Binding-site contacts:
Ligand atom C13 contacts residue VAL301 of chain 1.E at 3.4 Å (hydrophobic).
Ligand atom C20 contacts residue PHE134 of chain 1.E at 3.6 Å (hydrophobic).
Ligand atom O5 contacts residue ALA218 of chain 1.E at 3.7 Å.
Ligand atom O4 contacts residue GLY219 of chain 1.E at 3.5 Å.
Ligand atom C37 contacts residue TRP75 of chain 1.E at 3.6 Å (hydrophobic).
Ligand atom C15 contacts residue ILE302 of chain 1.E at 3.7 Å (hydrophobic).
Ligand atom C2 contacts residue THR308 of chain 1.E at 3.5 Å.
Ligand atom C7 contacts residue ALA218 of chain 1.E at 3.7 Å (hydrophobic).
Ligand atom O5 contacts residue PHE215 of chain 1.E at 2.9 Å (h-bond).
Ligand atom C45 contacts residue GLY16 of chain 1.E at 3.6 Å.
Ligand atom O5 contacts residue GLY219 of chain 1.E at 2.9 Å (h-bond).
Ligand atom C20 contacts residue SER176 of chain 1.E at 3.4 Å.
Ligand atom C31 contacts residue ALA82 of chain 1.E at 3.7 Å (hydrophobic).
Ligand atom O2 contacts residue PHE258 of chain 1.E at 3.3 Å.
Ligand atom C21 contacts residue ILE302 of chain 1.E at 3.6 Å (hydrophobic).
Ligand atom C3M contacts residue MET255 of chain 1.E at 3.6 Å (hydrophobic).
Ligand atom C1M contacts residue THR308 of chain 1.E at 3.2 Å.
Ligand atom C12 contacts residue ALA305 of chain 1.E at 3.6 Å (hydrophobic).
Ligand atom C4M contacts residue PRO268 of chain 1.E at 3.6 Å (hydrophobic).
Ligand atom C40 contacts residue TRP12 of chain 1.E at 3.4 Å (hydrophobic).
Ligand atom C25 contacts residue PHE22 of chain 1.E at 3.7 Å (hydrophobic).
Ligand atom C5 contacts residue GLY219 of chain 1.E at 3.4 Å.
Ligand atom C4M contacts residue PHE215 of chain 1.E at 3.5 Å (hydrophobic).
Ligand atom C2 contacts residue THR304 of chain 1.E at 3.5 Å.
Ligand atom C18 contacts residue GLY135 of chain 1.E at 3.4 Å.
Ligand atom C17 contacts residue PHE138 of chain 1.E at 3.5 Å (hydrophobic).
Ligand atom C45 contacts residue TRP12 of chain 1.E at 3.3 Å (hydrophobic).
Ligand atom C40 contacts residue GLY306 of chain 1.E at 3.7 Å.
Ligand atom C23 contacts residue PHE138 of chain 1.E at 3.7 Å (hydrophobic).
Ligand atom C46 contacts residue TRP12 of chain 1.E at 3.5 Å (hydrophobic).
Ligand atom C15 contacts residue VAL301 of chain 1.E at 3.7 Å (hydrophobic).
Ligand atom C1M contacts residue LEU222 of chain 1.E at 3.6 Å (hydrophobic).
Ligand atom C43 contacts residue GLY306 of chain 1.E at 3.7 Å.
Ligand atom C42 contacts residue LEU19 of chain 1.E at 3.7 Å (hydrophobic).
Ligand atom C41 contacts residue PHE138 of chain 1.E at 3.5 Å (hydrophobic).
Ligand atom C15 contacts residue MET179 of chain 1.E at 3.6 Å (hydrophobic).
Ligand atom O2 contacts residue THR304 of chain 1.E at 3.4 Å.
Ligand atom C20 contacts residue MET23 of chain 1.E at 3.5 Å (hydrophobic).
Ligand atom O2 contacts residue THR308 of chain 1.E at 2.4 Å (h-bond).
Ligand atom C44 contacts residue GLY16 of chain 1.E at 3.7 Å.

A small-molecule ligand and the protein it binds are described below.
Small molecule (SMILES): COC1=C(OC)C(=O)C(CC=C(C)CC/C=C(\C)CC/C=C(\C)CC/C=C(\C)CC/C=C(\C)CC/C=C(\C)CC/C=C(\C)CCC=C(C)C)=C(C)C1=O

Sequence of chain 1.E:
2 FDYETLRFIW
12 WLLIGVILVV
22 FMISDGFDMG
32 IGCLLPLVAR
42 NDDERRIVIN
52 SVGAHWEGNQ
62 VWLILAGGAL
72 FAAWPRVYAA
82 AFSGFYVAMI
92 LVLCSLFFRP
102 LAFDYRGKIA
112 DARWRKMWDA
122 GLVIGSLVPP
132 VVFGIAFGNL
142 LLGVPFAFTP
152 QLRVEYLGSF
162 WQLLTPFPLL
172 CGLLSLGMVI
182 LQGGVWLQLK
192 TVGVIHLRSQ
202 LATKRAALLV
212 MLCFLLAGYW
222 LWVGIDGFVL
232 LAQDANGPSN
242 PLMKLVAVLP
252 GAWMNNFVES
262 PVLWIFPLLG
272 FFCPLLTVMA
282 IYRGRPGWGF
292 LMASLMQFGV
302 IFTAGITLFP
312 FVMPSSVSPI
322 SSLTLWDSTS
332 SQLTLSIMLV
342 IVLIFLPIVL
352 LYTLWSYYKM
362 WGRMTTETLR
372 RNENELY